Binding-site contacts:
Ligand atom C4 contacts residue GLY114 of chain 1.C at 3.5 Å.
Ligand atom O3 contacts residue ASP104 of chain 1.D at 3.1 Å (salt-bridge).
Ligand atom O2 contacts residue CA1 of chain 1.S at 2.5 Å.
Ligand atom O2 contacts residue GLU95 of chain 1.D at 3.3 Å (salt-bridge).
Ligand atom C07 contacts residue SER23 of chain 1.D at 3.8 Å.
Ligand atom O4 contacts residue ASP104 of chain 1.D at 3.9 Å.
Ligand atom C4 contacts residue CA1 of chain 1.R at 3.5 Å.
Ligand atom C1 contacts residue SER23 of chain 1.D at 3.8 Å.
Ligand atom C2 contacts residue SER22 of chain 1.D at 3.6 Å.
Ligand atom C2 contacts residue CA1 of chain 1.S at 3.3 Å.
Ligand atom C2 contacts residue CA1 of chain 1.R at 3.8 Å.
Ligand atom C05 contacts residue GLY97 of chain 1.D at 4.0 Å.
Ligand atom O4 contacts residue ASN21 of chain 1.D at 3.2 Å (h-bond).
Ligand atom O5 contacts residue SER23 of chain 1.D at 2.9 Å (h-bond).
Ligand atom C2 contacts residue ASP104 of chain 1.D at 3.2 Å.
Ligand atom C2 contacts residue ASP96 of chain 1.D at 3.2 Å.
Ligand atom C3 contacts residue ASP104 of chain 1.D at 3.7 Å.
Ligand atom O3 contacts residue CA1 of chain 1.R at 2.5 Å.
Ligand atom C6 contacts residue GLY114 of chain 1.C at 3.7 Å.
Ligand atom O2 contacts residue ASP96 of chain 1.D at 2.5 Å (salt-bridge).
Ligand atom O4 contacts residue SER22 of chain 1.D at 3.4 Å.
Ligand atom O5 contacts residue SER22 of chain 1.D at 3.5 Å (h-bond).
Ligand atom O2 contacts residue ASP104 of chain 1.D at 3.2 Å (salt-bridge).
Ligand atom O08 contacts residue SER23 of chain 1.D at 3.2 Å (h-bond).
Ligand atom O3 contacts residue ASP101 of chain 1.D at 2.9 Å (salt-bridge).
Ligand atom O4 contacts residue GLY114 of chain 1.C at 2.5 Å (h-bond).
Ligand atom O3 contacts residue CA1 of chain 1.S at 2.5 Å.
Ligand atom C1 contacts residue SER22 of chain 1.D at 3.4 Å.
Ligand atom C5 contacts residue SER23 of chain 1.D at 3.9 Å.
Ligand atom C3 contacts residue ASP99 of chain 1.D at 3.1 Å.
Ligand atom C3 contacts residue CA1 of chain 1.R at 3.4 Å.
Ligand atom O3 contacts residue ASP99 of chain 1.D at 2.5 Å (salt-bridge).
Ligand atom O4 contacts residue CA1 of chain 1.R at 2.5 Å.
Ligand atom O2 contacts residue GLY97 of chain 1.D at 3.6 Å.
Ligand atom C1 contacts residue ASP96 of chain 1.D at 3.6 Å.
Ligand atom C02 contacts residue THR98 of chain 1.D at 4.0 Å.
Ligand atom C6 contacts residue SER23 of chain 1.D at 3.7 Å.
Ligand atom C4 contacts residue ASP99 of chain 1.D at 3.9 Å.
Ligand atom O2 contacts residue ASP99 of chain 1.D at 3.8 Å.
Ligand atom C3 contacts residue CA1 of chain 1.S at 3.3 Å.

The protein below binds the small molecule below.
Small molecule (SMILES): C[C@@H]1O[C@@H](NC(=O)c2ccccc2)[C@@H](O)[C@H](O)[C@@H]1O

Sequence of chain 1.C:
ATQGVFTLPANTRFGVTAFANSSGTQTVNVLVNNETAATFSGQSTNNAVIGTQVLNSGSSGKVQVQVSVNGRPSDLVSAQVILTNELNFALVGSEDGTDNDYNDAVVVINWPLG

Sequence of chain 1.D:
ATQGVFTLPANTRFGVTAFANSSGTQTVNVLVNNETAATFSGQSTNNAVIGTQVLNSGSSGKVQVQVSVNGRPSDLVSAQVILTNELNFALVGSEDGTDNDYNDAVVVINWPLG